Binding-site contacts:
Ligand atom CA contacts residue GLY184 of chain 1.B at 4.4 Å.
Ligand atom C contacts residue THR119 of chain 1.B at 3.8 Å.
Ligand atom C contacts residue TYR144 of chain 1.B at 3.5 Å (hydrophobic).
Ligand atom CB contacts residue TRP280 of chain 1.B at 3.7 Å (hydrophobic).
Ligand atom O contacts residue SER82 of chain 1.B at 2.7 Å (h-bond).
Ligand atom CB contacts residue THR119 of chain 1.B at 3.9 Å.
Ligand atom C contacts residue MET81 of chain 1.B at 4.4 Å (hydrophobic).
Ligand atom CB contacts residue NAD1 of chain 1.L at 3.7 Å.
Ligand atom O3 contacts residue ALA185 of chain 1.B at 3.5 Å (h-bond).
Ligand atom O contacts residue MET81 of chain 1.B at 3.5 Å.
Ligand atom C contacts residue NAD1 of chain 1.L at 4.1 Å.
Ligand atom CB contacts residue THR186 of chain 1.B at 3.8 Å.
Ligand atom CB contacts residue ILE120 of chain 1.B at 4.0 Å (hydrophobic).
Ligand atom C contacts residue GLY184 of chain 1.B at 4.4 Å.
Ligand atom CB contacts residue PRO172 of chain 1.B at 4.2 Å (hydrophobic).
Ligand atom CA contacts residue TRP280 of chain 1.B at 3.7 Å (hydrophobic).
Ligand atom O3 contacts residue THR186 of chain 1.B at 2.7 Å (h-bond).
Ligand atom O contacts residue ALA185 of chain 1.B at 4.4 Å.
Ligand atom CA contacts residue THR119 of chain 1.B at 4.4 Å.
Ligand atom O contacts residue TRP280 of chain 1.B at 4.2 Å.
Ligand atom CB contacts residue GLY173 of chain 1.B at 4.0 Å.
Ligand atom OXT contacts residue THR119 of chain 1.B at 2.9 Å (h-bond).
Ligand atom OXT contacts residue NAD1 of chain 1.L at 3.2 Å.
Ligand atom CA contacts residue THR186 of chain 1.B at 3.6 Å.
Ligand atom O contacts residue GLY184 of chain 1.B at 3.7 Å.
Ligand atom O3 contacts residue SER82 of chain 1.B at 3.9 Å.
Ligand atom C contacts residue SER82 of chain 1.B at 3.7 Å.
Ligand atom OXT contacts residue TYR144 of chain 1.B at 2.7 Å (h-bond).
Ligand atom C contacts residue TRP280 of chain 1.B at 4.1 Å (hydrophobic).
Ligand atom O3 contacts residue TRP280 of chain 1.B at 3.8 Å.
Ligand atom O contacts residue TYR144 of chain 1.B at 3.2 Å.
Ligand atom O3 contacts residue GLY184 of chain 1.B at 3.5 Å.
Ligand atom CA contacts residue SER82 of chain 1.B at 4.1 Å.
Ligand atom CA contacts residue NAD1 of chain 1.L at 4.0 Å.

Sequence of chain 1.B:
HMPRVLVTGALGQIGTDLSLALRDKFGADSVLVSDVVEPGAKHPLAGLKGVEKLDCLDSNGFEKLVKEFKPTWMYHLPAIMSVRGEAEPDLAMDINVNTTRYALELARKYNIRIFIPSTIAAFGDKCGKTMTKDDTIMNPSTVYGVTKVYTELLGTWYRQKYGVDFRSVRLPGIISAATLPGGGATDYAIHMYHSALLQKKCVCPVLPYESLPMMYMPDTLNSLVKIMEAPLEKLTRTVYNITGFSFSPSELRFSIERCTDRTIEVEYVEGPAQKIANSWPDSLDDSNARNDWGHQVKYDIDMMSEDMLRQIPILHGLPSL

The small molecule below binds the protein below.
Small molecule (SMILES): CC(=O)C(=O)O